Binding-site contacts:
Ligand atom C41 contacts residue PHE205 of chain 1.A at 3.5 Å (hydrophobic).
Ligand atom C5 contacts residue ASN218 of chain 1.A at 3.8 Å.
Ligand atom C6 contacts residue MN1 of chain 1.F at 3.1 Å.
Ligand atom O21 contacts residue ARG75 of chain 1.A at 3.2 Å (salt-bridge).
Ligand atom C21 contacts residue TYR197 of chain 1.A at 3.7 Å (hydrophobic).
Ligand atom O41 contacts residue TYR134 of chain 1.A at 3.4 Å (h-bond).
Ligand atom C2 contacts residue MN1 of chain 1.F at 2.9 Å.
Ligand atom C41 contacts residue TYR197 of chain 1.A at 4.1 Å (hydrophobic).
Ligand atom C41 contacts residue TYR134 of chain 1.A at 3.4 Å (hydrophobic).
Ligand atom O42 contacts residue TYR197 of chain 1.A at 3.6 Å.
Ligand atom O21 contacts residue GLU210 of chain 1.A at 3.1 Å (salt-bridge).
Ligand atom O41 contacts residue LYS226 of chain 1.A at 2.7 Å (salt-bridge).
Ligand atom O41 contacts residue PHE205 of chain 1.A at 3.8 Å.
Ligand atom C6 contacts residue ASN218 of chain 1.A at 3.7 Å.
Ligand atom C2 contacts residue HIS208 of chain 1.A at 3.6 Å.
Ligand atom C5 contacts residue PHE205 of chain 1.A at 3.4 Å (hydrophobic).
Ligand atom O42 contacts residue PHE205 of chain 1.A at 3.5 Å.
Ligand atom C6 contacts residue HIS208 of chain 1.A at 4.1 Å.
Ligand atom O22 contacts residue HIS208 of chain 1.A at 4.1 Å.
Ligand atom O42 contacts residue TYR134 of chain 1.A at 2.6 Å (h-bond).
Ligand atom C5 contacts residue TRP228 of chain 1.A at 3.5 Å (hydrophobic).
Ligand atom C2 contacts residue TYR197 of chain 1.A at 4.0 Å (hydrophobic).
Ligand atom O21 contacts residue MN1 of chain 1.F at 2.1 Å.
Ligand atom C21 contacts residue ARG75 of chain 1.A at 3.9 Å.
Ligand atom C6 contacts residue PHE205 of chain 1.A at 3.6 Å (hydrophobic).
Ligand atom C4 contacts residue PHE205 of chain 1.A at 3.7 Å (hydrophobic).
Ligand atom C41 contacts residue LYS226 of chain 1.A at 3.8 Å.
Ligand atom N1 contacts residue HIS208 of chain 1.A at 3.3 Å (h-bond).
Ligand atom O21 contacts residue HIS208 of chain 1.A at 2.9 Å (h-bond).
Ligand atom O22 contacts residue ARG75 of chain 1.A at 3.9 Å.
Ligand atom O22 contacts residue MN1 of chain 1.F at 4.0 Å.
Ligand atom C6 contacts residue HIS296 of chain 1.A at 3.4 Å.
Ligand atom C3 contacts residue TYR197 of chain 1.A at 3.7 Å (hydrophobic).
Ligand atom O22 contacts residue TYR197 of chain 1.A at 3.3 Å (h-bond).
Ligand atom O42 contacts residue LYS226 of chain 1.A at 4.1 Å.
Ligand atom N1 contacts residue MN1 of chain 1.F at 2.1 Å.
Ligand atom C6 contacts residue TRP228 of chain 1.A at 3.4 Å (hydrophobic).
Ligand atom C21 contacts residue HIS208 of chain 1.A at 3.3 Å.
Ligand atom C21 contacts residue MN1 of chain 1.F at 2.8 Å.
Ligand atom N1 contacts residue HIS296 of chain 1.A at 3.4 Å (h-bond).

Sequence of chain 1.A:
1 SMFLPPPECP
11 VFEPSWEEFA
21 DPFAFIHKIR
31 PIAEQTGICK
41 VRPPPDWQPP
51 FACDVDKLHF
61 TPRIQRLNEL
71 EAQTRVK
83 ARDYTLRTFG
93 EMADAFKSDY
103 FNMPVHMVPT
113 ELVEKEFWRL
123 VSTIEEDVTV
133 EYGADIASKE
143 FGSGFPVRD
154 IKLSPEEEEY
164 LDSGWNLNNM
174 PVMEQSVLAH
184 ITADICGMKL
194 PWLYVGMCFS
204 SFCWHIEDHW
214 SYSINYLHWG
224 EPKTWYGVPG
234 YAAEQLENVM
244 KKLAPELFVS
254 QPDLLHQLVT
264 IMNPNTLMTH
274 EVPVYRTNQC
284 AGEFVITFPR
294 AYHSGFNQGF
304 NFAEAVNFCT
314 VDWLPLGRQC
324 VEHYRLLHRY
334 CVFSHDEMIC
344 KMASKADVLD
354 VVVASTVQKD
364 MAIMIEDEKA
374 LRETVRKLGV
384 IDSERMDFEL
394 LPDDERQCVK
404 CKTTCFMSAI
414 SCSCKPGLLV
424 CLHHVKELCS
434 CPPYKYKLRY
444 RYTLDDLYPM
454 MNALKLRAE

This protein binds this small molecule.
Small molecule (SMILES): O=C(O)c1ccnc(C(=O)O)c1